Sequence of chain 2.B:
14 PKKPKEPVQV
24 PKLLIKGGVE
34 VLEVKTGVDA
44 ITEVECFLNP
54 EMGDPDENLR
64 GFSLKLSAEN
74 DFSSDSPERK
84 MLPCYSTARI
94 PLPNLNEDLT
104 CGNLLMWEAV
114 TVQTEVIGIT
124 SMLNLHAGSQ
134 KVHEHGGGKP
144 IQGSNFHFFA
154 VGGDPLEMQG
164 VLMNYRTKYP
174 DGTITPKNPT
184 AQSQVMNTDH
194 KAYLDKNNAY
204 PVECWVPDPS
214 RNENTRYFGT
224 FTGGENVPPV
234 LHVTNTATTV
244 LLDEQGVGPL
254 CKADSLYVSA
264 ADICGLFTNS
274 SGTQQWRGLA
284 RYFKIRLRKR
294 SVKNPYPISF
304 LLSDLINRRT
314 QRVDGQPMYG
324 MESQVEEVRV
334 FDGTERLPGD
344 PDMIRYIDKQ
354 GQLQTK

Binding-site contacts:
Ligand atom C9 contacts residue GLN278 of chain 2.B at 3.2 Å.
Ligand atom C10 contacts residue PHE75 of chain 2.C at 3.1 Å (hydrophobic).
Ligand atom O9 contacts residue LYS68 of chain 2.B at 2.9 Å (salt-bridge).
Ligand atom C6 contacts residue ASN272 of chain 2.B at 3.6 Å.
Ligand atom N5 contacts residue GLN278 of chain 2.B at 3.9 Å.
Ligand atom O7 contacts residue LEU62 of chain 2.B at 3.8 Å.
Ligand atom O1B contacts residue THR276 of chain 2.B at 3.7 Å.
Ligand atom C11 contacts residue PHE270 of chain 2.B at 3.8 Å (hydrophobic).
Ligand atom C9 contacts residue LEU67 of chain 2.B at 4.1 Å (hydrophobic).
Ligand atom C11 contacts residue SER274 of chain 2.B at 4.0 Å.
Ligand atom O10 contacts residue LEU62 of chain 2.B at 4.0 Å.
Ligand atom O9 contacts residue LEU67 of chain 2.B at 3.3 Å.
Ligand atom C11 contacts residue PHE75 of chain 2.C at 2.3 Å (hydrophobic).
Ligand atom C5 contacts residue ASN272 of chain 2.B at 4.1 Å.
Ligand atom O1B contacts residue SER274 of chain 2.B at 4.1 Å.
Ligand atom C11 contacts residue GLN278 of chain 2.B at 3.5 Å.
Ligand atom C10 contacts residue ASN272 of chain 2.B at 4.0 Å.
Ligand atom O8 contacts residue LYS68 of chain 2.B at 3.4 Å.
Ligand atom C10 contacts residue GLN278 of chain 2.B at 4.0 Å.
Ligand atom C11 contacts residue THR276 of chain 2.B at 3.3 Å.
Ligand atom C11 contacts residue PHE65 of chain 2.B at 3.8 Å (hydrophobic).
Ligand atom O1A contacts residue LYS68 of chain 2.B at 2.9 Å.
Ligand atom C7 contacts residue GLN278 of chain 2.B at 3.8 Å.
Ligand atom C11 contacts residue HIS138 of chain 2.A at 3.5 Å.
Ligand atom O8 contacts residue GLN278 of chain 2.B at 3.5 Å (h-bond).
Ligand atom O1B contacts residue LYS68 of chain 2.B at 3.9 Å.
Ligand atom C11 contacts residue LEU62 of chain 2.B at 4.1 Å (hydrophobic).
Ligand atom C1 contacts residue LYS68 of chain 2.B at 3.6 Å.
Ligand atom C9 contacts residue LYS68 of chain 2.B at 3.8 Å.
Ligand atom C1 contacts residue SER274 of chain 2.B at 3.7 Å.
Ligand atom O1B contacts residue ASN272 of chain 2.B at 3.4 Å (h-bond).
Ligand atom N5 contacts residue ASN272 of chain 2.B at 3.2 Å (h-bond).
Ligand atom O9 contacts residue GLN278 of chain 2.B at 4.0 Å.
Ligand atom C11 contacts residue ASN272 of chain 2.B at 3.6 Å.
Ligand atom C8 contacts residue GLN278 of chain 2.B at 3.6 Å.
Ligand atom O10 contacts residue PHE75 of chain 2.C at 3.0 Å.
Ligand atom O1A contacts residue SER274 of chain 2.B at 2.6 Å (h-bond).
Ligand atom C1 contacts residue ASN272 of chain 2.B at 3.8 Å.
Ligand atom C4 contacts residue ASN272 of chain 2.B at 4.1 Å.
Ligand atom O8 contacts residue ASN272 of chain 2.B at 3.5 Å (h-bond).

Sequence of chain 2.C:
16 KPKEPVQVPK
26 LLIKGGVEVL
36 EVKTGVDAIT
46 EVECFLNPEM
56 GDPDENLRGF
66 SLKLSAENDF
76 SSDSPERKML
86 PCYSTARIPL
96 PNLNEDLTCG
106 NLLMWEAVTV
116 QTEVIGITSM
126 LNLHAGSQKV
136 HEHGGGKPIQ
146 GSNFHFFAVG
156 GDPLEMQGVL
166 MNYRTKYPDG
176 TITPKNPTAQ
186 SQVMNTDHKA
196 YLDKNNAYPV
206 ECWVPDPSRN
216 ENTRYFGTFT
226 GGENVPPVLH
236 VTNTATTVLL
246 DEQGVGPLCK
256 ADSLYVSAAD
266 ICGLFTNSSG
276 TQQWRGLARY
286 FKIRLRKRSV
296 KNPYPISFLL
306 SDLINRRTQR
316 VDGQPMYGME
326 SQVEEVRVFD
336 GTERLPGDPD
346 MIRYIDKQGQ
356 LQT

Sequence of chain 2.A:
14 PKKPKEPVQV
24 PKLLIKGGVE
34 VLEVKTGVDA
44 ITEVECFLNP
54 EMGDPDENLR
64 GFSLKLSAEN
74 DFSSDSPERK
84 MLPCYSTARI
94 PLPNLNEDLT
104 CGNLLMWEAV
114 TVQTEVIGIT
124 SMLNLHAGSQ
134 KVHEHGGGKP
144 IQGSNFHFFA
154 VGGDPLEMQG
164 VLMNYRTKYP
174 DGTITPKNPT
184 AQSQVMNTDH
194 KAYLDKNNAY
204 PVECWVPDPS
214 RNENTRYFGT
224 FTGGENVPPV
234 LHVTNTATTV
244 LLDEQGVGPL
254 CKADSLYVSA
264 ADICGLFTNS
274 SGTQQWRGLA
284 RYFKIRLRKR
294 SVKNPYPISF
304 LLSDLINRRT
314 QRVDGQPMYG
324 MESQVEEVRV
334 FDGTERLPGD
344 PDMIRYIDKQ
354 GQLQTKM

A small-molecule ligand and the protein it binds are described below.
Small molecule (SMILES): CC(=O)N[C@H]1[C@H]([C@H](O)[C@H](O)CO)O[C@@](O[C@H](CO)[C@@H](O)[C@@H]2O[C@@H](C(=O)O)C[C@H](O)[C@H]2NC(C)=O)(C(=O)O)C[C@@H]1O